Sequence of chain 1.H:
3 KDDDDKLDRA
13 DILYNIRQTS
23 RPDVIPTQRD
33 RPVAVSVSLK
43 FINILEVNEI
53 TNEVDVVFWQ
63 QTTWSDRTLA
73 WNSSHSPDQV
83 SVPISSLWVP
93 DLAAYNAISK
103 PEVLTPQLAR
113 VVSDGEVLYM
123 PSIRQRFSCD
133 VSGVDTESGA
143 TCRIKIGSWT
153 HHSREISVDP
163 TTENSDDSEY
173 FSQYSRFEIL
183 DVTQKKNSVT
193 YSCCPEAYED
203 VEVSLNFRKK

Binding-site contacts:
Ligand atom C1 contacts residue SER76 of chain 1.H at 4.1 Å.
Ligand atom N2 contacts residue ASN74 of chain 1.H at 3.0 Å (h-bond).
Ligand atom C1 contacts residue ASN74 of chain 1.H at 1.4 Å.
Ligand atom O5 contacts residue ASN74 of chain 1.H at 2.4 Å (h-bond).
Ligand atom C5 contacts residue SER76 of chain 1.H at 4.2 Å.
Ligand atom C5 contacts residue ASN74 of chain 1.H at 3.7 Å.
Ligand atom C2 contacts residue ASN74 of chain 1.H at 2.5 Å.
Ligand atom C3 contacts residue ASN74 of chain 1.H at 3.8 Å.
Ligand atom O5 contacts residue SER76 of chain 1.H at 3.9 Å.
Ligand atom C7 contacts residue ASN74 of chain 1.H at 4.1 Å.
Ligand atom C4 contacts residue ASN74 of chain 1.H at 4.2 Å.

The small molecule below binds the protein below.
Small molecule (SMILES): CC(=O)N[C@@H]1[C@@H](O)[C@H](O)[C@@H](CO)O[C@H]1O